Binding-site contacts:
Ligand atom C3 contacts residue SER216 of chain 1.C at 3.9 Å.
Ligand atom C6 contacts residue LEU41 of chain 1.C at 4.0 Å (hydrophobic).
Ligand atom C2 contacts residue SER216 of chain 1.C at 4.3 Å.
Ligand atom O2 contacts residue TYR38 of chain 1.C at 4.0 Å.
Ligand atom O2 contacts residue GLY90 of chain 1.C at 3.9 Å.
Ligand atom N1 contacts residue TYR38 of chain 1.C at 3.6 Å.
Ligand atom C6 contacts residue SER285 of chain 1.C at 4.0 Å.
Ligand atom C2 contacts residue PHE220 of chain 1.C at 4.2 Å (hydrophobic).
Ligand atom C3 contacts residue LEU26 of chain 1.C at 4.0 Å (hydrophobic).
Ligand atom O3 contacts residue TYR38 of chain 1.C at 3.9 Å.
Ligand atom N1 contacts residue SER285 of chain 1.C at 4.4 Å.
Ligand atom O2 contacts residue ILE94 of chain 1.C at 4.4 Å.
Ligand atom C2 contacts residue LEU212 of chain 1.C at 4.3 Å (hydrophobic).
Ligand atom C1 contacts residue TYR38 of chain 1.C at 3.8 Å (hydrophobic).
Ligand atom O3 contacts residue LEU212 of chain 1.C at 4.3 Å.
Ligand atom C6 contacts residue TYR38 of chain 1.C at 3.9 Å (hydrophobic).
Ligand atom C5 contacts residue VAL211 of chain 1.C at 3.6 Å (hydrophobic).
Ligand atom OH contacts residue VAL211 of chain 1.C at 3.9 Å.
Ligand atom O3 contacts residue HIS284 of chain 1.C at 3.4 Å.
Ligand atom C2 contacts residue ILE94 of chain 1.C at 4.3 Å (hydrophobic).
Ligand atom C4 contacts residue VAL211 of chain 1.C at 3.7 Å (hydrophobic).
Ligand atom O3 contacts residue SER285 of chain 1.C at 3.4 Å (h-bond).
Ligand atom C3 contacts residue VAL211 of chain 1.C at 4.3 Å (hydrophobic).
Ligand atom N1 contacts residue LEU212 of chain 1.C at 4.0 Å.
Ligand atom O2 contacts residue LEU212 of chain 1.C at 4.0 Å.
Ligand atom C6 contacts residue VAL211 of chain 1.C at 3.7 Å (hydrophobic).
Ligand atom N1 contacts residue HIS284 of chain 1.C at 4.4 Å.
Ligand atom C2 contacts residue TYR38 of chain 1.C at 4.4 Å (hydrophobic).
Ligand atom C2 contacts residue LEU26 of chain 1.C at 4.1 Å (hydrophobic).
Ligand atom O2 contacts residue PHE220 of chain 1.C at 3.5 Å.
Ligand atom C1 contacts residue LEU212 of chain 1.C at 4.3 Å (hydrophobic).
Ligand atom C5 contacts residue LEU41 of chain 1.C at 3.6 Å (hydrophobic).

Sequence of chain 1.C:
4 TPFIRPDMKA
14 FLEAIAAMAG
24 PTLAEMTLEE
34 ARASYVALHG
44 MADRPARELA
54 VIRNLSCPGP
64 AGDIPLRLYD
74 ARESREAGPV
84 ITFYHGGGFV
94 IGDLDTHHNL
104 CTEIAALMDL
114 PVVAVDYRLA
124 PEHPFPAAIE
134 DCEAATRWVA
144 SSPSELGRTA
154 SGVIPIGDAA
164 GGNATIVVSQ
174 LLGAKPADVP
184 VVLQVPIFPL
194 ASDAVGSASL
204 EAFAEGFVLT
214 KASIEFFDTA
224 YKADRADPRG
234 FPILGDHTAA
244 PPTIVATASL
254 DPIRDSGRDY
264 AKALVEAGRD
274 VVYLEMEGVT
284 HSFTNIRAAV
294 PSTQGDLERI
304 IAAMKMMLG

This small molecule binds to this protein.
Small molecule (SMILES): O=[N+]([O-])c1ccc(O)cc1